Binding-site contacts:
Ligand atom NAD contacts residue ASP160 of chain 2.A at 3.7 Å.
Ligand atom CAN contacts residue LEU146 of chain 2.A at 3.7 Å (hydrophobic).
Ligand atom NAF contacts residue ASP160 of chain 2.A at 3.3 Å (salt-bridge).
Ligand atom CAM contacts residue MET96 of chain 2.A at 3.3 Å (hydrophobic).
Ligand atom OBB contacts residue LEU95 of chain 2.A at 3.5 Å.
Ligand atom OBC contacts residue MET96 of chain 2.A at 3.0 Å (h-bond).
Ligand atom CAT contacts residue THR159 of chain 2.A at 3.3 Å.
Ligand atom CAO contacts residue VAL26 of chain 2.A at 3.7 Å (hydrophobic).
Ligand atom NAD contacts residue GLU65 of chain 2.A at 3.7 Å.
Ligand atom OBD contacts residue LEU146 of chain 2.A at 3.6 Å.
Ligand atom OBC contacts residue LEU95 of chain 2.A at 3.5 Å.
Ligand atom CAU contacts residue LYS41 of chain 2.A at 3.8 Å.
Ligand atom CAI contacts residue GLY99 of chain 2.A at 3.6 Å.
Ligand atom OBC contacts residue LEU18 of chain 2.A at 3.8 Å.
Ligand atom OBC contacts residue GLU97 of chain 2.A at 3.5 Å.
Ligand atom CAS contacts residue THR159 of chain 2.A at 3.1 Å.
Ligand atom CBA contacts residue ASP160 of chain 2.A at 3.1 Å.
Ligand atom CAP contacts residue LEU146 of chain 2.A at 3.6 Å (hydrophobic).
Ligand atom NAE contacts residue ILE43 of chain 2.A at 3.7 Å.
Ligand atom NAG contacts residue GLU65 of chain 2.A at 2.8 Å (salt-bridge).
Ligand atom NAG contacts residue ASP160 of chain 2.A at 3.5 Å (salt-bridge).
Ligand atom CAR contacts residue THR159 of chain 2.A at 3.4 Å.
Ligand atom NAG contacts residue ILE43 of chain 2.A at 3.7 Å.
Ligand atom NAE contacts residue GLU65 of chain 2.A at 2.9 Å (salt-bridge).
Ligand atom CBA contacts residue GLU65 of chain 2.A at 3.6 Å.
Ligand atom CAW contacts residue THR159 of chain 2.A at 3.6 Å.
Ligand atom NAE contacts residue ASP160 of chain 2.A at 3.4 Å (salt-bridge).
Ligand atom CAX contacts residue THR159 of chain 2.A at 3.5 Å.
Ligand atom OBB contacts residue ALA39 of chain 2.A at 3.7 Å.
Ligand atom CAZ contacts residue ASP160 of chain 2.A at 3.8 Å.
Ligand atom NAA contacts residue LEU18 of chain 2.A at 3.7 Å.
Ligand atom NAA contacts residue MET96 of chain 2.A at 3.0 Å (h-bond).
Ligand atom CAH contacts residue MET96 of chain 2.A at 3.7 Å (hydrophobic).
Ligand atom CAY contacts residue GLU65 of chain 2.A at 3.2 Å.
Ligand atom CAU contacts residue THR159 of chain 2.A at 3.7 Å.
Ligand atom OBD contacts residue LEU93 of chain 2.A at 3.2 Å.
Ligand atom CAI contacts residue LEU18 of chain 2.A at 3.5 Å (hydrophobic).
Ligand atom OBB contacts residue MET96 of chain 2.A at 2.8 Å (h-bond).
Ligand atom NAB contacts residue VAL26 of chain 2.A at 3.8 Å.
Ligand atom CBA contacts residue ILE43 of chain 2.A at 3.5 Å (hydrophobic).

This small molecule binds to this protein.
Small molecule (SMILES): [H]/N=C(\N)N/N=C1\CCCc2cc(NC(=O)c3cc4cccc([N+](=O)[O-])c4[nH]3)ccc21

Sequence of chain 2.A:
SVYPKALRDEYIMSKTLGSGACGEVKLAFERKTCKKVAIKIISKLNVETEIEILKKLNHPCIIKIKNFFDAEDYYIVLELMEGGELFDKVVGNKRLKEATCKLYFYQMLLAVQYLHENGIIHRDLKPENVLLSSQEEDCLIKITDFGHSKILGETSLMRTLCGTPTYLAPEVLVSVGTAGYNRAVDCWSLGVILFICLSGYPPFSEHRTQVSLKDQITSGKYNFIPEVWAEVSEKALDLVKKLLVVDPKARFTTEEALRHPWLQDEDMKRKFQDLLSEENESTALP